Sequence of chain 1.A:
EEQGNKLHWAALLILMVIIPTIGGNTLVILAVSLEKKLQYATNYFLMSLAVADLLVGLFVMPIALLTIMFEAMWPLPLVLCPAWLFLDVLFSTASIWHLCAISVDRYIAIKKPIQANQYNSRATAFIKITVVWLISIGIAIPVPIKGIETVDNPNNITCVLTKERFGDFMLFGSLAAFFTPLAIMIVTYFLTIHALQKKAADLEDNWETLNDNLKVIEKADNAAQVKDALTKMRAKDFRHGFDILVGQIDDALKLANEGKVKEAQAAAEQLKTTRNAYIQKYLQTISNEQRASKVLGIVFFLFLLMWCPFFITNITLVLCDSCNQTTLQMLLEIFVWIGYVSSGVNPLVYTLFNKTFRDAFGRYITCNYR

The small molecule below binds the protein below.
Small molecule (SMILES): CN1C[C@H](C(=O)N[C@]2(C)O[C@@]3(O)[C@@H]4CCCN4C(=O)[C@H](Cc4ccccc4)N3C2=O)C=C2c3cccc4[nH]cc(c34)C[C@H]21

Binding-site contacts:
Ligand atom C8 contacts residue PHE356 of chain 1.A at 3.7 Å (hydrophobic).
Ligand atom C10 contacts residue MET193 of chain 1.A at 3.5 Å (hydrophobic).
Ligand atom C4 contacts residue PHE356 of chain 1.A at 3.6 Å (hydrophobic).
Ligand atom C32 contacts residue ASN360 of chain 1.A at 3.8 Å.
Ligand atom C19 contacts residue VAL183 of chain 1.A at 3.7 Å (hydrophobic).
Ligand atom O3 contacts residue VAL183 of chain 1.A at 3.5 Å.
Ligand atom N4 contacts residue VAL183 of chain 1.A at 3.6 Å.
Ligand atom C1 contacts residue THR115 of chain 1.A at 3.1 Å.
Ligand atom C4 contacts residue ASP110 of chain 1.A at 3.5 Å.
Ligand atom C13 contacts residue VAL111 of chain 1.A at 3.9 Å (hydrophobic).
Ligand atom C30 contacts residue LEU184 of chain 1.A at 3.2 Å (hydrophobic).
Ligand atom C9 contacts residue VAL111 of chain 1.A at 3.9 Å (hydrophobic).
Ligand atom C31 contacts residue LYS186 of chain 1.A at 3.8 Å.
Ligand atom C30 contacts residue THR185 of chain 1.A at 3.8 Å.
Ligand atom C22 contacts residue GLN375 of chain 1.A at 3.2 Å.
Ligand atom N1 contacts residue ALA200 of chain 1.A at 3.4 Å.
Ligand atom C26 contacts residue VAL183 of chain 1.A at 3.9 Å (hydrophobic).
Ligand atom C26 contacts residue CYS182 of chain 1.A at 3.7 Å (hydrophobic).
Ligand atom N1 contacts residue THR115 of chain 1.A at 3.0 Å (h-bond).
Ligand atom C22 contacts residue GLU379 of chain 1.A at 3.8 Å.
Ligand atom C11 contacts residue PHE192 of chain 1.A at 3.7 Å (hydrophobic).
Ligand atom C29 contacts residue LEU184 of chain 1.A at 2.9 Å (hydrophobic).
Ligand atom C18 contacts residue VAL183 of chain 1.A at 3.5 Å (hydrophobic).
Ligand atom C5 contacts residue ASP110 of chain 1.A at 3.9 Å.
Ligand atom C18 contacts residue LEU184 of chain 1.A at 3.9 Å (hydrophobic).
Ligand atom C31 contacts residue MET193 of chain 1.A at 3.9 Å (hydrophobic).
Ligand atom C21 contacts residue GLN375 of chain 1.A at 3.7 Å.
Ligand atom O3 contacts residue LEU184 of chain 1.A at 2.9 Å (h-bond).
Ligand atom C5 contacts residue PHE356 of chain 1.A at 3.7 Å (hydrophobic).
Ligand atom C33 contacts residue LEU363 of chain 1.A at 3.8 Å (hydrophobic).
Ligand atom C26 contacts residue LEU107 of chain 1.A at 3.8 Å (hydrophobic).
Ligand atom N2 contacts residue ASP110 of chain 1.A at 3.0 Å (salt-bridge).
Ligand atom C3 contacts residue ASP110 of chain 1.A at 3.2 Å.
Ligand atom C11 contacts residue MET193 of chain 1.A at 3.8 Å (hydrophobic).
Ligand atom C15 contacts residue ASP110 of chain 1.A at 3.5 Å.
Ligand atom N1 contacts residue VAL111 of chain 1.A at 3.9 Å.
Ligand atom C32 contacts residue LEU363 of chain 1.A at 3.9 Å (hydrophobic).
Ligand atom C30 contacts residue LYS186 of chain 1.A at 3.8 Å.
Ligand atom C33 contacts residue ASN360 of chain 1.A at 3.4 Å.
Ligand atom C3 contacts residue SER114 of chain 1.A at 3.6 Å.